A small-molecule ligand and the protein it binds are described below.
Small molecule (SMILES): CC(=O)N[C@@H]1[C@@H](O)[C@H](O)[C@@H](CO)O[C@H]1O

Sequence of chain 20.F:
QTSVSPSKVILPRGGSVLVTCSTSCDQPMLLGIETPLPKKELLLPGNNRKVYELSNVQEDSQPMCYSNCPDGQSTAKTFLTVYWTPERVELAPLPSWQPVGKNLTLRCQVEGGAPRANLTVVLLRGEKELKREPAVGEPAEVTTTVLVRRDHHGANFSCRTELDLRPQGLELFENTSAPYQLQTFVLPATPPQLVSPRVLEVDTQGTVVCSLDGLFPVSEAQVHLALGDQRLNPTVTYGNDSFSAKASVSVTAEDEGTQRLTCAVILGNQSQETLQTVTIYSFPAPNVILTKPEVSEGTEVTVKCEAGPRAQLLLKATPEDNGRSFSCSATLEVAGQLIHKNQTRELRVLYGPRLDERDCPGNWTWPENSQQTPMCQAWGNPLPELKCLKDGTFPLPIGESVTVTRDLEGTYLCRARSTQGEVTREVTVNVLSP

Binding-site contacts:
Ligand atom C5 contacts residue GLN168 of chain 20.F at 4.5 Å.
Ligand atom C8 contacts residue PRO167 of chain 20.F at 3.7 Å (hydrophobic).
Ligand atom O7 contacts residue ALA117 of chain 20.F at 4.5 Å.
Ligand atom O5 contacts residue GLN168 of chain 20.F at 4.0 Å.
Ligand atom O5 contacts residue ASN118 of chain 20.F at 1.8 Å (h-bond).
Ligand atom O6 contacts residue ALA117 of chain 20.F at 2.3 Å.
Ligand atom C4 contacts residue ALA117 of chain 20.F at 4.2 Å (hydrophobic).
Ligand atom O6 contacts residue ASN118 of chain 20.F at 4.0 Å.
Ligand atom C4 contacts residue ASN118 of chain 20.F at 3.8 Å.
Ligand atom C6 contacts residue ALA117 of chain 20.F at 3.6 Å (hydrophobic).
Ligand atom C1 contacts residue ALA117 of chain 20.F at 3.9 Å (hydrophobic).
Ligand atom C7 contacts residue PRO167 of chain 20.F at 3.9 Å (hydrophobic).
Ligand atom C1 contacts residue GLN168 of chain 20.F at 4.0 Å.
Ligand atom C1 contacts residue ASN118 of chain 20.F at 1.6 Å.
Ligand atom N2 contacts residue PRO167 of chain 20.F at 4.0 Å.
Ligand atom O5 contacts residue ALA117 of chain 20.F at 3.5 Å (h-bond).
Ligand atom C7 contacts residue ASN118 of chain 20.F at 3.9 Å.
Ligand atom C5 contacts residue ASN118 of chain 20.F at 3.2 Å.
Ligand atom N2 contacts residue ASN118 of chain 20.F at 3.6 Å.
Ligand atom C6 contacts residue ASN118 of chain 20.F at 4.0 Å.
Ligand atom C1 contacts residue PRO167 of chain 20.F at 4.4 Å (hydrophobic).
Ligand atom C5 contacts residue ALA117 of chain 20.F at 4.2 Å (hydrophobic).
Ligand atom C2 contacts residue ASN118 of chain 20.F at 2.7 Å.
Ligand atom C8 contacts residue ASP164 of chain 20.F at 4.5 Å.
Ligand atom C3 contacts residue ASN118 of chain 20.F at 3.8 Å.
Ligand atom O7 contacts residue ASN118 of chain 20.F at 3.5 Å (h-bond).
Ligand atom C2 contacts residue ALA117 of chain 20.F at 4.0 Å (hydrophobic).